Sequence of chain 1.A:
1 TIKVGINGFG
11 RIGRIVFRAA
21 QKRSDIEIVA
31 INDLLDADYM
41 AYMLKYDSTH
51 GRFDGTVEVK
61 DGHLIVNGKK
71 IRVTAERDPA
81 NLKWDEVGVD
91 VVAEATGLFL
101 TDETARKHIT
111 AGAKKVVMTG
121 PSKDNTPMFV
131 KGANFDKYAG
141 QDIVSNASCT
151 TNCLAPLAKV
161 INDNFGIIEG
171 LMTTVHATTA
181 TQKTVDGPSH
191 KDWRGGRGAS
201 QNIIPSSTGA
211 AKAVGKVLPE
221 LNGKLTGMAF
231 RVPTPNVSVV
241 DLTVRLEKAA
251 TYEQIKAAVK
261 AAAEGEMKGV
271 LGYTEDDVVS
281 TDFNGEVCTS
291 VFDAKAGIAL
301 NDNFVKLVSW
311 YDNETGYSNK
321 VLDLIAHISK

Binding-site contacts:
Ligand atom O3P contacts residue GLY132 of chain 1.A at 2.8 Å (h-bond).
Ligand atom O2P contacts residue ASN134 of chain 1.A at 3.4 Å.
Ligand atom O3P contacts residue VAL130 of chain 1.A at 3.8 Å.
Ligand atom O4P contacts residue ALA133 of chain 1.A at 3.2 Å (h-bond).
Ligand atom O2 contacts residue GLU266 of chain 1.A at 3.9 Å.
Ligand atom O1P contacts residue ASP136 of chain 1.A at 4.4 Å.
Ligand atom O3P contacts residue PHE135 of chain 1.A at 2.9 Å (h-bond).
Ligand atom O2 contacts residue LYS131 of chain 1.A at 4.4 Å.
Ligand atom P contacts residue GLY132 of chain 1.A at 3.8 Å.
Ligand atom O4P contacts residue MET267 of chain 1.A at 3.5 Å.
Ligand atom P contacts residue ASN134 of chain 1.A at 3.7 Å.
Ligand atom C3 contacts residue GLY132 of chain 1.A at 4.2 Å.
Ligand atom O2P contacts residue PHE135 of chain 1.A at 3.0 Å (h-bond).
Ligand atom C1 contacts residue GLU266 of chain 1.A at 4.3 Å.
Ligand atom P contacts residue PHE135 of chain 1.A at 3.5 Å.
Ligand atom P contacts residue ALA133 of chain 1.A at 3.8 Å.
Ligand atom O3P contacts residue ASN134 of chain 1.A at 3.5 Å (h-bond).
Ligand atom O4P contacts residue ASN134 of chain 1.A at 3.9 Å.
Ligand atom O2P contacts residue ASP136 of chain 1.A at 2.9 Å (salt-bridge).
Ligand atom O1P contacts residue GLY132 of chain 1.A at 4.4 Å.
Ligand atom O1 contacts residue GLU266 of chain 1.A at 3.6 Å (salt-bridge).
Ligand atom O3P contacts residue LYS131 of chain 1.A at 3.7 Å.
Ligand atom C2 contacts residue MET267 of chain 1.A at 4.3 Å (hydrophobic).
Ligand atom O4P contacts residue GLY132 of chain 1.A at 3.0 Å.
Ligand atom C2 contacts residue GLU266 of chain 1.A at 4.1 Å.
Ligand atom O1P contacts residue PHE135 of chain 1.A at 4.5 Å.
Ligand atom C3 contacts residue PHE135 of chain 1.A at 4.3 Å (hydrophobic).
Ligand atom O3P contacts residue ASP136 of chain 1.A at 4.2 Å.
Ligand atom P contacts residue ASP136 of chain 1.A at 4.0 Å.
Ligand atom O4P contacts residue LYS159 of chain 1.A at 4.0 Å.
Ligand atom O2P contacts residue ALA133 of chain 1.A at 3.8 Å.
Ligand atom O3P contacts residue ALA133 of chain 1.A at 3.5 Å (h-bond).

The small molecule below binds the protein below.
Small molecule (SMILES): O=P(O)(O)OC[C@H](O)CO